This protein binds this small molecule.
Small molecule (SMILES): N[C@@H](CCCC[NH3+])C(=O)O

Binding-site contacts:
Ligand atom NZ contacts residue CYS448 of chain 2.A at 2.7 Å (h-bond).
Ligand atom N contacts residue TRP580 of chain 2.A at 4.3 Å.
Ligand atom NZ contacts residue GLY450 of chain 2.A at 4.0 Å.
Ligand atom CG contacts residue GLN519 of chain 2.A at 4.2 Å.
Ligand atom NZ contacts residue TRP580 of chain 2.A at 3.9 Å.
Ligand atom CG contacts residue TRP580 of chain 2.A at 3.7 Å (hydrophobic).
Ligand atom C contacts residue LYS530 of chain 2.A at 3.9 Å.
Ligand atom CB contacts residue GLN519 of chain 2.A at 3.7 Å.
Ligand atom CD contacts residue TRP580 of chain 2.A at 4.1 Å (hydrophobic).
Ligand atom CD contacts residue CYS448 of chain 2.A at 3.2 Å (hydrophobic).
Ligand atom CE contacts residue CYS448 of chain 2.A at 3.2 Å (hydrophobic).
Ligand atom N contacts residue GLN519 of chain 2.A at 2.7 Å (h-bond).
Ligand atom OXT contacts residue VAL386 of chain 2.A at 3.8 Å.
Ligand atom CG contacts residue ASN515 of chain 2.A at 3.5 Å.
Ligand atom CE contacts residue TRP580 of chain 2.A at 3.7 Å (hydrophobic).
Ligand atom C contacts residue GLN519 of chain 2.A at 3.9 Å.
Ligand atom N contacts residue ASN515 of chain 2.A at 4.4 Å.
Ligand atom O contacts residue VAL386 of chain 2.A at 3.6 Å.
Ligand atom CA contacts residue GLN519 of chain 2.A at 3.5 Å.
Ligand atom C contacts residue VAL386 of chain 2.A at 3.8 Å (hydrophobic).
Ligand atom N contacts residue ILE518 of chain 2.A at 4.5 Å.
Ligand atom OXT contacts residue GLN519 of chain 2.A at 3.0 Å (h-bond).
Ligand atom CD contacts residue TRQ581 of chain 2.A at 3.9 Å.
Ligand atom CD contacts residue ASN515 of chain 2.A at 4.2 Å.
Ligand atom CB contacts residue VAL386 of chain 2.A at 3.8 Å (hydrophobic).
Ligand atom CB contacts residue TRP580 of chain 2.A at 4.2 Å (hydrophobic).
Ligand atom CE contacts residue ASN515 of chain 2.A at 4.2 Å.
Ligand atom O contacts residue LYS530 of chain 2.A at 4.0 Å.
Ligand atom OXT contacts residue LYS530 of chain 2.A at 2.8 Å (salt-bridge).
Ligand atom NZ contacts residue TRQ581 of chain 2.A at 1.4 Å.
Ligand atom NZ contacts residue PRO449 of chain 2.A at 3.6 Å (h-bond).
Ligand atom CE contacts residue TRQ581 of chain 2.A at 2.4 Å.

Sequence of chain 2.A:
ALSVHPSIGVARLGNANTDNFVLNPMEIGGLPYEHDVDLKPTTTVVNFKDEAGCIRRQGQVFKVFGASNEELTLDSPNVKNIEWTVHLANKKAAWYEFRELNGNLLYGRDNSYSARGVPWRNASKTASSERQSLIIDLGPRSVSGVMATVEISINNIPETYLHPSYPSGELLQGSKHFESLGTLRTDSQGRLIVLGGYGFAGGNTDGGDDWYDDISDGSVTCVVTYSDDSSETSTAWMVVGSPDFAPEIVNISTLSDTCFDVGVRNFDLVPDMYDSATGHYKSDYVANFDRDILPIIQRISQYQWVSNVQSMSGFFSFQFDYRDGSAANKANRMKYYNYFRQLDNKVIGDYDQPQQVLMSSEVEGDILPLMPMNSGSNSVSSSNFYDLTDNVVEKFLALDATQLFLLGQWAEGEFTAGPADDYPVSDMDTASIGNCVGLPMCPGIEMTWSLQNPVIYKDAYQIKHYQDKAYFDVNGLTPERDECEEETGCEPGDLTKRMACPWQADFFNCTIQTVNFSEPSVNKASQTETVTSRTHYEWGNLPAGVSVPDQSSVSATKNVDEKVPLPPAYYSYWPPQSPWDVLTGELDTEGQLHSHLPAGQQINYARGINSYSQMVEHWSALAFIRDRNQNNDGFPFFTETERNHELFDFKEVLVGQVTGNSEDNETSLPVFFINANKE